Sequence of chain 1.A:
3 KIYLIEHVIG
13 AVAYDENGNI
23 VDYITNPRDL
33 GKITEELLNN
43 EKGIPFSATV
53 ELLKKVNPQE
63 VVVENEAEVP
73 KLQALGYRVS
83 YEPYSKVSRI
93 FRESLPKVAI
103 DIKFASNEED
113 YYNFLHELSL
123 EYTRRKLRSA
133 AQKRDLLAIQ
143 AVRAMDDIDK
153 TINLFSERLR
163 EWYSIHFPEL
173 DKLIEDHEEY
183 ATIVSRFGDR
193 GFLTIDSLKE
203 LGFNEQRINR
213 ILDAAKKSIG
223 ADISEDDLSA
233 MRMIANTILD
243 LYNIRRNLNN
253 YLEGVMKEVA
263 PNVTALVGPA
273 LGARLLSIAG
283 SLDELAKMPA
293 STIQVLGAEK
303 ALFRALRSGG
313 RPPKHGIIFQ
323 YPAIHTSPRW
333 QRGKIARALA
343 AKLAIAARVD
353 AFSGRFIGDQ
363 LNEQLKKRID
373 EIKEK

Sequence of chain 1.D:
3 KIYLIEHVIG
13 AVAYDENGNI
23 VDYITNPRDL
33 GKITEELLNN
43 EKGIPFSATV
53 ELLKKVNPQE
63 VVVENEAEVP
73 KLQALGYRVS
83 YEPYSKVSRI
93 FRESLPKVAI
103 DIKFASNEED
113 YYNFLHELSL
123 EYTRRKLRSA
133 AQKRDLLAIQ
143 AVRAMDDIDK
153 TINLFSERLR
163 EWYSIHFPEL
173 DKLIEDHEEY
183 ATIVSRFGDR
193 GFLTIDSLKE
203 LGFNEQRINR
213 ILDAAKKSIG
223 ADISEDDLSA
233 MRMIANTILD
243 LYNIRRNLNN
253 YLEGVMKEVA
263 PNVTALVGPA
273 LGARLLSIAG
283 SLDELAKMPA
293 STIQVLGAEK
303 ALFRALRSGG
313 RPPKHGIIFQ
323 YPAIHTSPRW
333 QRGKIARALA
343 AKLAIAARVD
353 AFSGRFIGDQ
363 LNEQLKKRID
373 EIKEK

Binding-site contacts:
Ligand atom C2' contacts residue ASN155 of chain 1.D at 3.5 Å.
Ligand atom OP1 contacts residue ARG58 of chain 1.C at 2.9 Å.
Ligand atom C5' contacts residue ARG58 of chain 1.C at 3.5 Å.
Ligand atom O2' contacts residue ASN155 of chain 1.D at 2.7 Å (h-bond).
Ligand atom O2' contacts residue ARG184 of chain 1.C at 3.0 Å.
Ligand atom O4' contacts residue ARG309 of chain 1.A at 3.4 Å (salt-bridge).
Ligand atom O2' contacts residue SER87 of chain 1.C at 3.6 Å (h-bond).
Ligand atom O3' contacts residue LYS60 of chain 1.C at 3.3 Å.
Ligand atom C5' contacts residue SER87 of chain 1.C at 3.7 Å.
Ligand atom OP2 contacts residue ARG58 of chain 1.C at 2.9 Å (salt-bridge).
Ligand atom O3' contacts residue HIS179 of chain 1.D at 3.4 Å (h-bond).
Ligand atom O2' contacts residue HIS179 of chain 1.D at 2.8 Å (h-bond).
Ligand atom O2' contacts residue ARG309 of chain 1.A at 3.2 Å (salt-bridge).
Ligand atom O2' contacts residue LYS182 of chain 1.C at 2.9 Å (salt-bridge).
Ligand atom O2' contacts residue LYS221 of chain 1.C at 3.3 Å (salt-bridge).
Ligand atom OP1 contacts residue ARG58 of chain 1.C at 2.9 Å (salt-bridge).
Ligand atom C2 contacts residue SER185 of chain 1.C at 3.7 Å.
Ligand atom O3' contacts residue LYS221 of chain 1.C at 3.5 Å (salt-bridge).
Ligand atom O2' contacts residue GLU116 of chain 1.C at 3.4 Å (salt-bridge).
Ligand atom OP1 contacts residue ASP220 of chain 1.C at 3.2 Å (salt-bridge).
Ligand atom N2 contacts residue GLU159 of chain 1.D at 3.1 Å (salt-bridge).
Ligand atom N3 contacts residue PHE305 of chain 1.A at 3.2 Å.
Ligand atom N3 contacts residue SER185 of chain 1.C at 3.4 Å (h-bond).
Ligand atom C1' contacts residue ARG309 of chain 1.A at 3.5 Å.
Ligand atom O2 contacts residue VAL188 of chain 1.C at 3.6 Å.
Ligand atom C2 contacts residue PHE305 of chain 1.A at 3.5 Å (hydrophobic).
Ligand atom C4' contacts residue SER87 of chain 1.C at 3.4 Å.
Ligand atom O2' contacts residue LYS60 of chain 1.C at 3.5 Å.
Ligand atom O3' contacts residue ASP220 of chain 1.C at 3.4 Å (salt-bridge).
Ligand atom O4' contacts residue SER87 of chain 1.C at 3.2 Å (h-bond).
Ligand atom O2' contacts residue HIS223 of chain 1.C at 3.1 Å (h-bond).
Ligand atom O2 contacts residue PHE305 of chain 1.A at 3.3 Å.
Ligand atom C5' contacts residue ASP220 of chain 1.C at 3.6 Å.
Ligand atom OP1 contacts residue LYS221 of chain 1.C at 3.3 Å (salt-bridge).
Ligand atom OP1 contacts residue THR89 of chain 1.C at 3.2 Å (h-bond).
Ligand atom C1' contacts residue GLU159 of chain 1.D at 3.6 Å.
Ligand atom OP1 contacts residue PHE57 of chain 1.C at 3.1 Å (h-bond).
Ligand atom O2 contacts residue ASN155 of chain 1.D at 3.1 Å (h-bond).
Ligand atom O4' contacts residue LYS302 of chain 1.A at 3.6 Å.
Ligand atom O4' contacts residue ASN155 of chain 1.D at 3.0 Å (h-bond).

The small molecule below binds the protein below.
Small molecule (SMILES): Nc1ccn([C@@H]2O[C@H](CO)[C@@H](O[P](=O)(O)OC[C@H]3O[C@@H](n4ccc(N)nc4=O)[C@H](O)[C@@H]3O[P](=O)(O)OC[C@H]3O[C@@H](n4cnc5c(N)ncnc54)[C@H](O)[C@@H]3O[P](=O)(O)OC[C@H]3O[C@@H](n4ccc(=O)[nH]c4=O)[C@H](O)[C@@H]3O[P](=O)(O)OC[C@H]3O[C@@H](n4cnc5c(=O)nc(N)[nH]c54)[C@H](O)[C@@H]3O[P](=O)(O)OC[C@H]3O[C@@H](n4cnc5c(N)ncnc54)[C@H](O)[C@@H]3O[P](=O)(O)OC[C@H]3O[C@@H](n4cnc5c(=O)nc(N)[nH]c54)[C@H](O)[C@@H]3O[P](=O)(O)OC[C@H]3O[C@@H](n4ccc(=O)[nH]c4=O)[C@H](O)[C@@H]3O[P](=O)(O)OC[C@H]3O[C@@H](n4cnc5c(=O)nc(N)[nH]c54)[C@H](O)[C@@H]3O)[C@H]2O)c(=O)n1

Sequence of chain 1.C:
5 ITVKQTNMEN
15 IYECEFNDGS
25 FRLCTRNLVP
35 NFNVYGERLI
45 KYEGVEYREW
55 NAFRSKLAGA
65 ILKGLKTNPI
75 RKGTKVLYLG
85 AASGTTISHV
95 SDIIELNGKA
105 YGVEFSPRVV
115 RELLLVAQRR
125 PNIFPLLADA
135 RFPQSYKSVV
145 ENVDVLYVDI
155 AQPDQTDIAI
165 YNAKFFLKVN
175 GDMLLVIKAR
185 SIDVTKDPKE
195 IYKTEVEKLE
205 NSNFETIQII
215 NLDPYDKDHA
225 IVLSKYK